Binding-site contacts:
Ligand atom C6 contacts residue GLY345 of chain 1.D at 3.3 Å.
Ligand atom C4 contacts residue LYS346 of chain 1.D at 4.1 Å.
Ligand atom C8 contacts residue GLU379 of chain 1.D at 3.8 Å.
Ligand atom C7 contacts residue GLU379 of chain 1.D at 4.0 Å.
Ligand atom C3 contacts residue ASN380 of chain 1.D at 3.8 Å.
Ligand atom O5 contacts residue ASN380 of chain 1.D at 2.3 Å (h-bond).
Ligand atom C6 contacts residue LYS346 of chain 1.D at 4.3 Å.
Ligand atom C5 contacts residue LYS346 of chain 1.D at 4.2 Å.
Ligand atom C2 contacts residue ASN380 of chain 1.D at 2.5 Å.
Ligand atom O6 contacts residue GLY345 of chain 1.D at 2.9 Å (h-bond).
Ligand atom O3 contacts residue LYS346 of chain 1.D at 4.0 Å.
Ligand atom C1 contacts residue ASN380 of chain 1.D at 1.4 Å.
Ligand atom C5 contacts residue GLY345 of chain 1.D at 4.4 Å.
Ligand atom C4 contacts residue ASN380 of chain 1.D at 4.2 Å.
Ligand atom C5 contacts residue ASN380 of chain 1.D at 3.7 Å.
Ligand atom C8 contacts residue ASN380 of chain 1.D at 3.8 Å.
Ligand atom N2 contacts residue ASN380 of chain 1.D at 3.0 Å (h-bond).
Ligand atom O7 contacts residue ASN380 of chain 1.D at 3.5 Å (h-bond).
Ligand atom C3 contacts residue LYS346 of chain 1.D at 3.5 Å.
Ligand atom C7 contacts residue ASN380 of chain 1.D at 3.2 Å.
Ligand atom O6 contacts residue ASP347 of chain 1.D at 3.4 Å (salt-bridge).
Ligand atom O7 contacts residue GLU379 of chain 1.D at 3.3 Å.
Ligand atom O6 contacts residue LYS346 of chain 1.D at 3.6 Å.
Ligand atom O4 contacts residue LYS346 of chain 1.D at 3.7 Å.

This small molecule binds to this protein.
Small molecule (SMILES): CC(=O)N[C@@H]1[C@@H](O)[C@H](O)[C@@H](CO)O[C@H]1O

Sequence of chain 1.D:
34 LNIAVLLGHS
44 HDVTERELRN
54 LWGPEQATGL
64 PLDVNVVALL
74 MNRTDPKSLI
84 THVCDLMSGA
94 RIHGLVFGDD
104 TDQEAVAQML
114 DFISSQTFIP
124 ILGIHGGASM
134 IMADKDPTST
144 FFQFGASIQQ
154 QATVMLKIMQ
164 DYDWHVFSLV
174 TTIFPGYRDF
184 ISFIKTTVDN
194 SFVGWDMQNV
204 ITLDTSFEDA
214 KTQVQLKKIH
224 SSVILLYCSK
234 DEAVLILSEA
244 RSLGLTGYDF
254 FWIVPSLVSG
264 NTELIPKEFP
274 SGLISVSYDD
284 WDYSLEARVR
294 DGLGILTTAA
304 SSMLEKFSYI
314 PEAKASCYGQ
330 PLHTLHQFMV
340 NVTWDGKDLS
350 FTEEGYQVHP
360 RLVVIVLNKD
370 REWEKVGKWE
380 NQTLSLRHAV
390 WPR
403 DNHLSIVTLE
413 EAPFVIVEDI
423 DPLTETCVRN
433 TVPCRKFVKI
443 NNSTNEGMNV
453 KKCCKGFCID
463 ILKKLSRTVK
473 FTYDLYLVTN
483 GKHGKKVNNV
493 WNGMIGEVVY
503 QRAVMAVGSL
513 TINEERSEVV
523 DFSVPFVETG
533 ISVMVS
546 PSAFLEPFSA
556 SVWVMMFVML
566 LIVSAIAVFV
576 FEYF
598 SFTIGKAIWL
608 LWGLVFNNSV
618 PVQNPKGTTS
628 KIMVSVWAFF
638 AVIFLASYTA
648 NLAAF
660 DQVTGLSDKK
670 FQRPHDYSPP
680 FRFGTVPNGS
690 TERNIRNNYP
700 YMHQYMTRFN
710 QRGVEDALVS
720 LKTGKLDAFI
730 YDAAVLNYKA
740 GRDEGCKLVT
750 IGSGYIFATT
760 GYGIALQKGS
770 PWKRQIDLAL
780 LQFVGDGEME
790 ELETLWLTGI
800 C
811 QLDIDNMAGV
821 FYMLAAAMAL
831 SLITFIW